Sequence of chain 1.A:
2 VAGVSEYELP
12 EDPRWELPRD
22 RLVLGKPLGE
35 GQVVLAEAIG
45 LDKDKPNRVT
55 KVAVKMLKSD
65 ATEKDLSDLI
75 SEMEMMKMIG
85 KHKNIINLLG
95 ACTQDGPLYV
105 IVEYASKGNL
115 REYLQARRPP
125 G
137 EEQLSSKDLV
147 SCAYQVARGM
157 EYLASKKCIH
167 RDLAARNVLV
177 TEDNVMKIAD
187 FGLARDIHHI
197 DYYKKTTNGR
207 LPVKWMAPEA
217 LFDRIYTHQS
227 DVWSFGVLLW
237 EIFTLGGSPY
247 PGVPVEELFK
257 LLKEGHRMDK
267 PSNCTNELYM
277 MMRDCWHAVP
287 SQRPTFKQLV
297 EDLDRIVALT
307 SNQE

The small molecule below binds the protein below.
Small molecule (SMILES): CN1CCN(c2ccc3[nH]c(-c4c(N)c5c(F)cccc5[nH]c4=O)nc3c2)CC1

Binding-site contacts:
Ligand atom C9 contacts residue ALA109 of chain 1.A at 3.3 Å (hydrophobic).
Ligand atom N5 contacts residue SER110 of chain 1.A at 3.7 Å.
Ligand atom C28 contacts residue LEU175 of chain 1.A at 3.9 Å (hydrophobic).
Ligand atom C20 contacts residue VAL37 of chain 1.A at 4.0 Å (hydrophobic).
Ligand atom F22 contacts residue VAL37 of chain 1.A at 3.9 Å.
Ligand atom C10 contacts residue GLY112 of chain 1.A at 3.6 Å.
Ligand atom C25 contacts residue LEU175 of chain 1.A at 4.0 Å (hydrophobic).
Ligand atom N11 contacts residue ALA109 of chain 1.A at 2.8 Å (h-bond).
Ligand atom C12 contacts residue ALA109 of chain 1.A at 4.0 Å (hydrophobic).
Ligand atom C25 contacts residue GLU107 of chain 1.A at 3.5 Å.
Ligand atom N27 contacts residue ALA57 of chain 1.A at 3.7 Å.
Ligand atom C4 contacts residue LYS111 of chain 1.A at 3.7 Å.
Ligand atom C23 contacts residue ASP186 of chain 1.A at 3.9 Å.
Ligand atom C24 contacts residue ILE90 of chain 1.A at 4.0 Å (hydrophobic).
Ligand atom C10 contacts residue ALA109 of chain 1.A at 3.2 Å (hydrophobic).
Ligand atom C8 contacts residue GLY112 of chain 1.A at 3.9 Å.
Ligand atom C26 contacts residue LEU175 of chain 1.A at 3.5 Å (hydrophobic).
Ligand atom C28 contacts residue ALA109 of chain 1.A at 3.6 Å (hydrophobic).
Ligand atom C15 contacts residue LEU29 of chain 1.A at 3.7 Å (hydrophobic).
Ligand atom O29 contacts residue ALA109 of chain 1.A at 2.5 Å (h-bond).
Ligand atom C18 contacts residue LEU175 of chain 1.A at 3.7 Å (hydrophobic).
Ligand atom N27 contacts residue LEU175 of chain 1.A at 3.6 Å.
Ligand atom C25 contacts residue ILE90 of chain 1.A at 3.8 Å (hydrophobic).
Ligand atom C4 contacts residue SER110 of chain 1.A at 3.5 Å.
Ligand atom C26 contacts residue GLU107 of chain 1.A at 3.7 Å.
Ligand atom C28 contacts residue GLU107 of chain 1.A at 4.0 Å.
Ligand atom O29 contacts residue TYR108 of chain 1.A at 3.3 Å.
Ligand atom N13 contacts residue LEU29 of chain 1.A at 3.8 Å.
Ligand atom C9 contacts residue SER110 of chain 1.A at 3.7 Å.
Ligand atom C17 contacts residue LEU175 of chain 1.A at 3.9 Å (hydrophobic).
Ligand atom C23 contacts residue LYS59 of chain 1.A at 3.9 Å.
Ligand atom O29 contacts residue GLU107 of chain 1.A at 4.0 Å.
Ligand atom C9 contacts residue GLY112 of chain 1.A at 3.5 Å.
Ligand atom C4 contacts residue GLY112 of chain 1.A at 3.9 Å.
Ligand atom C3 contacts residue SER110 of chain 1.A at 4.0 Å.
Ligand atom N27 contacts residue GLU107 of chain 1.A at 3.0 Å (salt-bridge).
Ligand atom N2 contacts residue SER110 of chain 1.A at 3.5 Å (h-bond).
Ligand atom C25 contacts residue VAL106 of chain 1.A at 3.5 Å (hydrophobic).
Ligand atom C20 contacts residue LEU175 of chain 1.A at 3.5 Å (hydrophobic).
Ligand atom C24 contacts residue VAL106 of chain 1.A at 3.7 Å (hydrophobic).